Binding-site contacts:
Ligand atom O5' contacts residue TYR285 of chain 1.H at 3.6 Å.
Ligand atom O3P contacts residue SER203 of chain 1.H at 3.1 Å (h-bond).
Ligand atom O6 contacts residue GLY289 of chain 1.H at 2.6 Å (h-bond).
Ligand atom O2' contacts residue ASN177 of chain 1.H at 3.5 Å (h-bond).
Ligand atom C3' contacts residue ASP238 of chain 1.H at 3.4 Å.
Ligand atom O3P contacts residue GLY240 of chain 1.H at 2.9 Å (h-bond).
Ligand atom O2' contacts residue ASP238 of chain 1.H at 2.5 Å (salt-bridge).
Ligand atom O3' contacts residue ASP238 of chain 1.H at 2.5 Å (salt-bridge).
Ligand atom O3' contacts residue ALA73 of chain 1.H at 3.4 Å.
Ligand atom C8 contacts residue ILE204 of chain 1.H at 3.5 Å (hydrophobic).
Ligand atom C2' contacts residue ASP238 of chain 1.H at 3.6 Å.
Ligand atom C4' contacts residue ASP238 of chain 1.H at 3.4 Å.
Ligand atom O2P contacts residue SER262 of chain 1.H at 3.5 Å (h-bond).
Ligand atom N3 contacts residue ZO41 of chain 1.FA at 3.5 Å.
Ligand atom N1 contacts residue ZO41 of chain 1.FA at 3.5 Å.
Ligand atom N7 contacts residue GLY287 of chain 1.H at 3.5 Å.
Ligand atom C2 contacts residue CYS205 of chain 1.H at 3.4 Å (hydrophobic).
Ligand atom N7 contacts residue MET288 of chain 1.H at 3.1 Å (h-bond).
Ligand atom C5 contacts residue ILE204 of chain 1.H at 3.7 Å (hydrophobic).
Ligand atom C5' contacts residue TYR285 of chain 1.H at 3.7 Å (hydrophobic).
Ligand atom N1 contacts residue GLU313 of chain 1.H at 3.0 Å (salt-bridge).
Ligand atom O2P contacts residue LEU260 of chain 1.H at 3.7 Å.
Ligand atom O6 contacts residue GLY287 of chain 1.H at 3.2 Å.
Ligand atom O3' contacts residue MET259 of chain 1.H at 3.4 Å (h-bond).
Ligand atom O5' contacts residue GLY202 of chain 1.H at 3.6 Å.
Ligand atom C2 contacts residue ZO41 of chain 1.FA at 3.4 Å.
Ligand atom O3P contacts residue GLY239 of chain 1.H at 3.6 Å.
Ligand atom P contacts residue SER203 of chain 1.H at 3.7 Å.
Ligand atom O1P contacts residue SER262 of chain 1.H at 3.2 Å (h-bond).
Ligand atom N7 contacts residue ILE204 of chain 1.H at 3.4 Å.
Ligand atom O6 contacts residue MET288 of chain 1.H at 3.1 Å (h-bond).
Ligand atom C2 contacts residue GLU313 of chain 1.H at 3.6 Å.
Ligand atom O2P contacts residue GLY261 of chain 1.H at 2.8 Å (h-bond).
Ligand atom O1P contacts residue SER203 of chain 1.H at 2.7 Å (h-bond).
Ligand atom C8 contacts residue MET75 of chain 1.H at 3.5 Å (hydrophobic).
Ligand atom N7 contacts residue MET75 of chain 1.H at 3.6 Å.
Ligand atom C6 contacts residue GLY289 of chain 1.H at 3.4 Å.
Ligand atom N3 contacts residue CYS205 of chain 1.H at 3.7 Å.
Ligand atom O3P contacts residue GLY202 of chain 1.H at 3.5 Å.
Ligand atom O1P contacts residue TYR285 of chain 1.H at 2.9 Å (h-bond).

The protein below binds the small molecule below.
Small molecule (SMILES): O=c1[nH]cnc2c1ncn2[C@@H]1O[C@H](COP(=O)(O)O)[C@@H](O)[C@H]1O

Sequence of chain 1.H:
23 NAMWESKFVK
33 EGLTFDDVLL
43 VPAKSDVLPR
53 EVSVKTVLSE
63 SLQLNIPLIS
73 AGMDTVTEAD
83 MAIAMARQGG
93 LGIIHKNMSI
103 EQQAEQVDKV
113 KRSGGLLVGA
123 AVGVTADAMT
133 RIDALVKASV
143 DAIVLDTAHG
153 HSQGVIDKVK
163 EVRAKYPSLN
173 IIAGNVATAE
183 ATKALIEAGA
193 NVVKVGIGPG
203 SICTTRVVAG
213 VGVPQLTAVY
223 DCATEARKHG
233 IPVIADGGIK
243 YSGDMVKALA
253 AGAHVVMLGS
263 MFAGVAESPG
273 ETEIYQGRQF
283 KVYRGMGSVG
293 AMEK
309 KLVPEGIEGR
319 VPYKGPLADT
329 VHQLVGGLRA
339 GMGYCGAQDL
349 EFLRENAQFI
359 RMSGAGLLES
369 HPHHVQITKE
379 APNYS